Sequence of chain 1.C:
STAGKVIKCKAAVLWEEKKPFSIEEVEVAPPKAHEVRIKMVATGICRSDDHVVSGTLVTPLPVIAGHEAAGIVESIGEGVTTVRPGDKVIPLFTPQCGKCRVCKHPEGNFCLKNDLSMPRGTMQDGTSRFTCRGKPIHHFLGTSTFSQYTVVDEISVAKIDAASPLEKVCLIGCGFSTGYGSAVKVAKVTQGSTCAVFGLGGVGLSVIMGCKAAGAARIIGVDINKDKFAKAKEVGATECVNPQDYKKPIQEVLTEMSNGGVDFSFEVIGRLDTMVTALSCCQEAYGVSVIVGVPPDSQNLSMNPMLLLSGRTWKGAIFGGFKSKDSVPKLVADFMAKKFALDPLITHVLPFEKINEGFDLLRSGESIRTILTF

The small molecule below binds the protein below.
Small molecule (SMILES): O=CNC1CCCCC1

Binding-site contacts:
Ligand atom O9 contacts residue CYS46 of chain 1.B at 3.8 Å.
Ligand atom N8 contacts residue CYS174 of chain 1.B at 4.4 Å.
Ligand atom C7 contacts residue NAD1 of chain 1.K at 4.0 Å.
Ligand atom C6 contacts residue LEU57 of chain 1.B at 4.1 Å (hydrophobic).
Ligand atom O9 contacts residue HIS67 of chain 1.B at 2.7 Å (h-bond).
Ligand atom C7 contacts residue CYS174 of chain 1.B at 3.4 Å (hydrophobic).
Ligand atom O9 contacts residue SER48 of chain 1.B at 2.6 Å (h-bond).
Ligand atom O9 contacts residue NAD1 of chain 1.K at 3.8 Å.
Ligand atom C2 contacts residue ILE318 of chain 1.B at 4.0 Å (hydrophobic).
Ligand atom N8 contacts residue HIS67 of chain 1.B at 4.3 Å.
Ligand atom O9 contacts residue PHE93 of chain 1.B at 4.3 Å.
Ligand atom C3 contacts residue LEU309 of chain 1.C at 4.2 Å (hydrophobic).
Ligand atom C1 contacts residue NAD1 of chain 1.K at 4.1 Å.
Ligand atom C4 contacts residue VAL294 of chain 1.B at 4.2 Å (hydrophobic).
Ligand atom C7 contacts residue ZN1 of chain 1.I at 2.9 Å.
Ligand atom N8 contacts residue NAD1 of chain 1.K at 4.1 Å.
Ligand atom O9 contacts residue ZN1 of chain 1.I at 2.3 Å.
Ligand atom C7 contacts residue HIS67 of chain 1.B at 3.1 Å.
Ligand atom C3 contacts residue ILE318 of chain 1.B at 3.6 Å (hydrophobic).
Ligand atom N8 contacts residue ZN1 of chain 1.I at 4.1 Å.
Ligand atom C1 contacts residue SER48 of chain 1.B at 3.6 Å.
Ligand atom C6 contacts residue LEU141 of chain 1.B at 4.0 Å (hydrophobic).
Ligand atom C3 contacts residue LEU116 of chain 1.B at 4.0 Å (hydrophobic).
Ligand atom C3 contacts residue NAD1 of chain 1.K at 4.3 Å.
Ligand atom C4 contacts residue LEU57 of chain 1.B at 4.3 Å (hydrophobic).
Ligand atom C6 contacts residue LEU116 of chain 1.B at 4.4 Å (hydrophobic).
Ligand atom C2 contacts residue NAD1 of chain 1.K at 3.5 Å.
Ligand atom C6 contacts residue SER48 of chain 1.B at 4.0 Å.
Ligand atom C3 contacts residue VAL294 of chain 1.B at 3.9 Å (hydrophobic).
Ligand atom C5 contacts residue LEU57 of chain 1.B at 3.6 Å (hydrophobic).
Ligand atom C2 contacts residue PHE93 of chain 1.B at 3.7 Å (hydrophobic).
Ligand atom C5 contacts residue VAL294 of chain 1.B at 4.2 Å (hydrophobic).
Ligand atom N8 contacts residue SER48 of chain 1.B at 3.9 Å.
Ligand atom C7 contacts residue SER48 of chain 1.B at 3.6 Å.
Ligand atom N8 contacts residue PHE93 of chain 1.B at 3.0 Å.
Ligand atom C2 contacts residue LEU116 of chain 1.B at 3.9 Å (hydrophobic).
Ligand atom C7 contacts residue PHE93 of chain 1.B at 3.3 Å (hydrophobic).
Ligand atom C4 contacts residue LEU116 of chain 1.B at 3.7 Å (hydrophobic).
Ligand atom O9 contacts residue CYS174 of chain 1.B at 3.5 Å (h-bond).
Ligand atom C1 contacts residue PHE93 of chain 1.B at 4.0 Å (hydrophobic).

Sequence of chain 1.B:
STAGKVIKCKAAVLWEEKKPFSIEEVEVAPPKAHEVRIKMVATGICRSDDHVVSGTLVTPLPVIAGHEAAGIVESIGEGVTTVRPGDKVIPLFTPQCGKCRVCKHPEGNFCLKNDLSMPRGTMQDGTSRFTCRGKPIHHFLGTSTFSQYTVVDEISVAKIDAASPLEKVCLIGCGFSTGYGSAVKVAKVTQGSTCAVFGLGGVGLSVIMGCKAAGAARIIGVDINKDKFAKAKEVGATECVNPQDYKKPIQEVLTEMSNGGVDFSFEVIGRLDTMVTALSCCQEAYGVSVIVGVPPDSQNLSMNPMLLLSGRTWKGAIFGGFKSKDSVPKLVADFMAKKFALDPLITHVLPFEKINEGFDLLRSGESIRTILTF